Sequence of chain 1.I:
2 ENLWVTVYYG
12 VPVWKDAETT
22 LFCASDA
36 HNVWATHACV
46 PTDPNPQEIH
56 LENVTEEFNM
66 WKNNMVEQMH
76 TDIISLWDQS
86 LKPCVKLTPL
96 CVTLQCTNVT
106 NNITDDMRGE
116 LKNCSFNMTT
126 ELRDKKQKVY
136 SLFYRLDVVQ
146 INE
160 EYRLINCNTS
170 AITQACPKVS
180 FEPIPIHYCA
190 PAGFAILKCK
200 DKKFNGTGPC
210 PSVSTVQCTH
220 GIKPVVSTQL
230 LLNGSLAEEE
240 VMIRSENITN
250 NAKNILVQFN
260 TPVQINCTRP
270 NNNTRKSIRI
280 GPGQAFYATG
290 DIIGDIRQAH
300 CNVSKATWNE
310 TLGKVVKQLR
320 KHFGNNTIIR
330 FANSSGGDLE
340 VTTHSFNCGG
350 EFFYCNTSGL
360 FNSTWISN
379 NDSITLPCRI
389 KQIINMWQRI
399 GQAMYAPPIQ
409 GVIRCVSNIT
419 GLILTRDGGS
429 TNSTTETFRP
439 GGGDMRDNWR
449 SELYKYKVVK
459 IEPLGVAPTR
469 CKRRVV

Binding-site contacts:
Ligand atom O5 contacts residue ILE292 of chain 1.I at 3.8 Å.
Ligand atom N2 contacts residue ASN271 of chain 1.I at 3.1 Å (h-bond).
Ligand atom C6 contacts residue ILE292 of chain 1.I at 4.1 Å (hydrophobic).
Ligand atom C7 contacts residue ASN271 of chain 1.I at 4.1 Å.
Ligand atom C3 contacts residue ASN271 of chain 1.I at 3.8 Å.
Ligand atom C2 contacts residue ASN271 of chain 1.I at 2.4 Å.
Ligand atom N2 contacts residue GLY409 of chain 1.I at 4.2 Å.
Ligand atom C8 contacts residue GLY409 of chain 1.I at 4.2 Å.
Ligand atom O5 contacts residue ASN271 of chain 1.I at 2.1 Å (h-bond).
Ligand atom C8 contacts residue VAL410 of chain 1.I at 4.1 Å (hydrophobic).
Ligand atom O6 contacts residue ASN271 of chain 1.I at 4.2 Å.
Ligand atom C5 contacts residue ASN271 of chain 1.I at 3.5 Å.
Ligand atom C1 contacts residue ASN271 of chain 1.I at 1.4 Å.
Ligand atom O6 contacts residue ILE292 of chain 1.I at 3.1 Å.
Ligand atom C6 contacts residue ASN271 of chain 1.I at 4.5 Å.
Ligand atom C5 contacts residue ILE292 of chain 1.I at 4.4 Å (hydrophobic).
Ligand atom C4 contacts residue ASN271 of chain 1.I at 4.1 Å.

This protein binds this small molecule.
Small molecule (SMILES): CC(=O)N[C@H]1[C@H](O[C@H]2[C@H](O)[C@@H](NC(C)=O)CO[C@@H]2CO)O[C@H](CO)[C@@H](O)[C@@H]1O